A small-molecule ligand and the protein it binds are described below.
Small molecule (SMILES): CC[C@H](C)[C@H](NC(=O)[C@@H](N)CCC(=O)O)C(=O)N[C@@H](Cc1ccccc1)C(=O)N[C@@H](CCC(=O)O)C(=O)N1CCC[C@H]1C(=O)N1CCC[C@H]1C(=O)N[C@H](C=O)CCC(=O)O

Binding-site contacts:
Ligand atom C contacts residue THR69 of chain 1.B at 3.8 Å.
Ligand atom N contacts residue THR69 of chain 1.B at 3.0 Å (h-bond).
Ligand atom CB contacts residue TYR71 of chain 1.B at 3.5 Å (hydrophobic).
Ligand atom CG contacts residue ARG68 of chain 1.B at 3.4 Å.
Ligand atom CB contacts residue GLN24 of chain 1.B at 3.8 Å.
Ligand atom OE1 contacts residue ARG68 of chain 1.B at 4.0 Å.
Ligand atom C contacts residue TYR71 of chain 1.B at 4.0 Å (hydrophobic).
Ligand atom O contacts residue TYR71 of chain 1.B at 3.8 Å.
Ligand atom CE1 contacts residue PHE19 of chain 1.B at 3.8 Å (hydrophobic).
Ligand atom CE1 contacts residue THR69 of chain 1.B at 3.9 Å.
Ligand atom CD contacts residue ARG70 of chain 1.B at 3.8 Å.
Ligand atom CD1 contacts residue THR69 of chain 1.B at 3.7 Å.
Ligand atom CG contacts residue PHE19 of chain 1.B at 3.7 Å (hydrophobic).
Ligand atom N contacts residue GLN24 of chain 1.B at 3.5 Å (h-bond).
Ligand atom CD1 contacts residue ARG68 of chain 1.B at 3.7 Å.
Ligand atom C contacts residue TYR71 of chain 1.B at 3.4 Å (hydrophobic).
Ligand atom CA contacts residue THR69 of chain 1.B at 3.7 Å.
Ligand atom CZ contacts residue LEU26 of chain 1.B at 4.0 Å (hydrophobic).
Ligand atom O contacts residue GLN24 of chain 1.B at 3.9 Å.
Ligand atom CA contacts residue TYR71 of chain 1.B at 3.8 Å (hydrophobic).
Ligand atom CB contacts residue THR69 of chain 1.B at 3.8 Å.
Ligand atom N contacts residue TYR71 of chain 1.B at 4.0 Å.
Ligand atom OE2 contacts residue ARG68 of chain 1.B at 3.3 Å (salt-bridge).
Ligand atom OE1 contacts residue ARG70 of chain 1.B at 2.9 Å (salt-bridge).
Ligand atom CD2 contacts residue GLN24 of chain 1.B at 4.0 Å.
Ligand atom CD contacts residue ARG68 of chain 1.B at 3.3 Å.
Ligand atom CA contacts residue TYR71 of chain 1.B at 3.9 Å (hydrophobic).
Ligand atom OE1 contacts residue THR69 of chain 1.B at 3.5 Å.
Ligand atom OE1 contacts residue TYR71 of chain 1.B at 2.8 Å (h-bond).
Ligand atom CA contacts residue THR69 of chain 1.B at 3.9 Å.
Ligand atom CG contacts residue TYR71 of chain 1.B at 4.0 Å (hydrophobic).
Ligand atom CD2 contacts residue PHE19 of chain 1.B at 3.9 Å (hydrophobic).
Ligand atom N contacts residue ARG68 of chain 1.B at 3.8 Å.
Ligand atom O contacts residue THR69 of chain 1.B at 3.5 Å.
Ligand atom CD contacts residue THR69 of chain 1.B at 4.0 Å.
Ligand atom CD contacts residue TYR71 of chain 1.B at 3.6 Å (hydrophobic).
Ligand atom OE2 contacts residue ARG73 of chain 1.B at 3.9 Å.
Ligand atom O contacts residue TYR71 of chain 1.B at 3.4 Å.
Ligand atom CE1 contacts residue ARG68 of chain 1.B at 3.3 Å.
Ligand atom CD1 contacts residue PHE19 of chain 1.B at 3.6 Å (hydrophobic).

Sequence of chain 1.B:
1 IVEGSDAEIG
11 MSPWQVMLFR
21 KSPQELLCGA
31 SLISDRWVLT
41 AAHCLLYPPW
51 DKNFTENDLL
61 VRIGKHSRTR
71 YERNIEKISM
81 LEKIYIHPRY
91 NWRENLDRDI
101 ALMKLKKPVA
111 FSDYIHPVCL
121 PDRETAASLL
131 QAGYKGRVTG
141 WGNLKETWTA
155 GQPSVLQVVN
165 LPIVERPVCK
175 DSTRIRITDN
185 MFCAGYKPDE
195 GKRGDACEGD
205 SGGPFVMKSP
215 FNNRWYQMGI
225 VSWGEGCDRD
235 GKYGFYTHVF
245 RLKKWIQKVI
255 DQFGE